Binding-site contacts:
Ligand atom O3 contacts residue ASN256 of chain 4.A at 3.8 Å.
Ligand atom C2 contacts residue ASN256 of chain 4.A at 2.8 Å.
Ligand atom O7 contacts residue ASN256 of chain 4.A at 3.4 Å (h-bond).
Ligand atom C1 contacts residue ASN256 of chain 4.A at 1.5 Å.
Ligand atom O5 contacts residue ASN256 of chain 4.A at 2.5 Å (h-bond).
Ligand atom C7 contacts residue ASN256 of chain 4.A at 3.7 Å.
Ligand atom C3 contacts residue ASN256 of chain 4.A at 2.9 Å.
Ligand atom C5 contacts residue ASN256 of chain 4.A at 3.5 Å.
Ligand atom O4 contacts residue ASN256 of chain 4.A at 4.2 Å.
Ligand atom C4 contacts residue ASN256 of chain 4.A at 3.9 Å.
Ligand atom C5 contacts residue GLU259 of chain 4.A at 4.3 Å.
Ligand atom N2 contacts residue ASN256 of chain 4.A at 3.3 Å (h-bond).

A protein and the small-molecule ligand that binds it are described below.
Small molecule (SMILES): CC(=O)N[C@@H]1[C@@H](O)[C@H](O)[C@@H](CO)O[C@H]1O

Sequence of chain 4.A:
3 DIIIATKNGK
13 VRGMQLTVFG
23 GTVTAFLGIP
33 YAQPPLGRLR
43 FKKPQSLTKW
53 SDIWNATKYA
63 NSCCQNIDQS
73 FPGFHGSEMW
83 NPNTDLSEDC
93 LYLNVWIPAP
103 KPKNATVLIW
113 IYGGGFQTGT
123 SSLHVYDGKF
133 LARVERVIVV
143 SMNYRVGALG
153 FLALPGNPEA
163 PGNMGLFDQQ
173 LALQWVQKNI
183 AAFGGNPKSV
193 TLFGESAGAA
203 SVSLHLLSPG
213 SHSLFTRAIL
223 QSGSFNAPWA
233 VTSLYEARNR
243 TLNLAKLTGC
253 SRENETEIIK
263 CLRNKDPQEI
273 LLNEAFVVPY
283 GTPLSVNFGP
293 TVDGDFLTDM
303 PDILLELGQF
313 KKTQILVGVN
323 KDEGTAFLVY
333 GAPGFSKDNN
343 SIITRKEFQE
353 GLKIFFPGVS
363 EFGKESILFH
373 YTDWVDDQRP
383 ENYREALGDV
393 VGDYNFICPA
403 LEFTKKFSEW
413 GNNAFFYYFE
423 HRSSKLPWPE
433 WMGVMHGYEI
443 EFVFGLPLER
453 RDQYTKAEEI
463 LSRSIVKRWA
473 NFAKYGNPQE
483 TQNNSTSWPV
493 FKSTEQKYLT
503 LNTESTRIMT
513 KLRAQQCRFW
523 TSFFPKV